Binding-site contacts:
Ligand atom CG2 contacts residue GLN3 of chain 52.E at 3.5 Å.
Ligand atom CG2 contacts residue VAL4 of chain 52.E at 3.4 Å (hydrophobic).
Ligand atom O contacts residue VAL4 of chain 52.E at 4.4 Å.
Ligand atom C contacts residue VAL4 of chain 52.E at 4.0 Å (hydrophobic).
Ligand atom CG2 contacts residue SER5 of chain 52.E at 3.4 Å.
Ligand atom CB contacts residue ALA2 of chain 52.E at 3.3 Å (hydrophobic).
Ligand atom C contacts residue VAL4 of chain 52.E at 3.5 Å (hydrophobic).
Ligand atom OE2 contacts residue VAL4 of chain 52.E at 3.7 Å.
Ligand atom CA contacts residue ALA2 of chain 52.E at 3.9 Å (hydrophobic).
Ligand atom CA contacts residue VAL4 of chain 52.E at 3.3 Å (hydrophobic).
Ligand atom CB contacts residue GLN3 of chain 52.E at 4.0 Å.
Ligand atom N contacts residue VAL4 of chain 52.E at 3.1 Å (h-bond).
Ligand atom C contacts residue ALA2 of chain 52.E at 4.0 Å (hydrophobic).
Ligand atom CG2 contacts residue ALA2 of chain 52.E at 4.0 Å (hydrophobic).
Ligand atom CG contacts residue VAL4 of chain 52.E at 4.4 Å (hydrophobic).
Ligand atom CB contacts residue VAL4 of chain 52.E at 4.0 Å (hydrophobic).
Ligand atom O contacts residue GLN3 of chain 52.E at 2.9 Å (h-bond).
Ligand atom CA contacts residue GLN3 of chain 52.E at 4.5 Å.
Ligand atom OE1 contacts residue VAL4 of chain 52.E at 3.6 Å.
Ligand atom CA contacts residue VAL4 of chain 52.E at 4.1 Å (hydrophobic).
Ligand atom CG1 contacts residue ALA2 of chain 52.E at 4.5 Å (hydrophobic).
Ligand atom CD contacts residue VAL4 of chain 52.E at 3.6 Å (hydrophobic).
Ligand atom O contacts residue ALA2 of chain 52.E at 4.0 Å.
Ligand atom OG contacts residue GLN3 of chain 52.E at 3.3 Å (h-bond).
Ligand atom N contacts residue GLN3 of chain 52.E at 4.5 Å.
Ligand atom OE1 contacts residue ASN25 of chain 52.E at 4.2 Å.
Ligand atom CB contacts residue GLN3 of chain 52.E at 3.7 Å.
Ligand atom O contacts residue VAL4 of chain 52.E at 3.2 Å (h-bond).
Ligand atom N contacts residue VAL4 of chain 52.E at 4.3 Å.
Ligand atom C contacts residue GLN3 of chain 52.E at 3.9 Å.
Ligand atom CB contacts residue ALA2 of chain 52.E at 4.4 Å (hydrophobic).
Ligand atom N contacts residue GLY1 of chain 52.E at 4.5 Å.
Ligand atom CG1 contacts residue GLN3 of chain 52.E at 3.3 Å.
Ligand atom CA contacts residue ALA2 of chain 52.E at 3.3 Å (hydrophobic).
Ligand atom C contacts residue ALA2 of chain 52.E at 3.5 Å (hydrophobic).
Ligand atom CB contacts residue VAL4 of chain 52.E at 4.4 Å (hydrophobic).
Ligand atom N contacts residue ALA2 of chain 52.E at 2.8 Å (h-bond).

The protein below binds the small molecule below.
Small molecule (SMILES): CC[C@H](C)[C@H](N)C(=O)N[C@@H](CO)C(=O)N[C@@H](CCC(=O)O)C(=O)N[C@H](C=O)C(C)C

Sequence of chain 52.E:
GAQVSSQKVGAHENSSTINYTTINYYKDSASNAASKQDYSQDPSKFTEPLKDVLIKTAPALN